A protein and the small-molecule ligand that binds it are described below.
Small molecule (SMILES): C[C@H](NC(=O)[C@H](Cc1ccc(O)cc1)NC(=O)[C@H](Cc1ccc(O)cc1)NC(=O)[C@@H](N)CC(N)=O)C(=O)N[C@@H](CO)C(=O)N[C@@H](CCC(=O)O)C(=O)N1CCC[C@H]1C(=O)O

Sequence of chain 1.G:
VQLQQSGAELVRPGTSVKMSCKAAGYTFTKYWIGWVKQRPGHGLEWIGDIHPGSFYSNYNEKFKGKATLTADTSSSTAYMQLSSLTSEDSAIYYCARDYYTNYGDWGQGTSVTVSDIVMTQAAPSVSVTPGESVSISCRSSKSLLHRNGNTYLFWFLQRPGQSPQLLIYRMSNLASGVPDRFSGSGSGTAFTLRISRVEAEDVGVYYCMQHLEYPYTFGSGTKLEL

Binding-site contacts:
Ligand atom CB contacts residue TRP33 of chain 1.G at 3.7 Å (hydrophobic).
Ligand atom CD1 contacts residue SER55 of chain 1.G at 3.7 Å.
Ligand atom C contacts residue TRP33 of chain 1.G at 3.5 Å (hydrophobic).
Ligand atom N contacts residue TRP33 of chain 1.G at 3.6 Å.
Ligand atom CD1 contacts residue HIS52 of chain 1.G at 3.4 Å.
Ligand atom CG contacts residue HIS234 of chain 1.G at 3.3 Å.
Ligand atom OXT contacts residue HIS169 of chain 1.G at 3.5 Å (h-bond).
Ligand atom CE1 contacts residue HIS52 of chain 1.G at 3.5 Å.
Ligand atom N contacts residue TYR239 of chain 1.G at 3.1 Å (h-bond).
Ligand atom CB contacts residue TYR175 of chain 1.G at 3.2 Å (hydrophobic).
Ligand atom C contacts residue SER55 of chain 1.G at 3.7 Å.
Ligand atom CA contacts residue TRP33 of chain 1.G at 3.5 Å (hydrophobic).
Ligand atom OE1 contacts residue GLU236 of chain 1.G at 3.4 Å.
Ligand atom CG contacts residue TYR239 of chain 1.G at 3.4 Å (hydrophobic).
Ligand atom O contacts residue SER55 of chain 1.G at 2.7 Å (h-bond).
Ligand atom O contacts residue TYR57 of chain 1.G at 3.3 Å.
Ligand atom CB contacts residue ASP50 of chain 1.G at 3.2 Å.
Ligand atom O contacts residue TRP33 of chain 1.G at 3.5 Å.
Ligand atom CA contacts residue TYR237 of chain 1.G at 3.6 Å (hydrophobic).
Ligand atom O contacts residue ASN59 of chain 1.G at 3.0 Å (h-bond).
Ligand atom CD contacts residue HIS234 of chain 1.G at 3.2 Å.
Ligand atom OG contacts residue TYR237 of chain 1.G at 3.1 Å (h-bond).
Ligand atom O contacts residue TRP33 of chain 1.G at 2.9 Å (h-bond).
Ligand atom CA contacts residue TYR239 of chain 1.G at 3.3 Å (hydrophobic).
Ligand atom N contacts residue TRP33 of chain 1.G at 3.4 Å.
Ligand atom CB contacts residue ASP99 of chain 1.G at 3.6 Å.
Ligand atom O contacts residue HIS234 of chain 1.G at 3.4 Å.
Ligand atom OG contacts residue ASP50 of chain 1.G at 2.5 Å (salt-bridge).
Ligand atom CE1 contacts residue TYR57 of chain 1.G at 3.6 Å (hydrophobic).
Ligand atom CG contacts residue THR102 of chain 1.G at 3.0 Å.
Ligand atom OE1 contacts residue TYR237 of chain 1.G at 2.9 Å (h-bond).
Ligand atom OG contacts residue TYR239 of chain 1.G at 2.8 Å (h-bond).
Ligand atom C contacts residue TYR239 of chain 1.G at 3.5 Å (hydrophobic).
Ligand atom C contacts residue TRP33 of chain 1.G at 3.5 Å (hydrophobic).
Ligand atom CD contacts residue TYR237 of chain 1.G at 3.5 Å (hydrophobic).
Ligand atom CB contacts residue SER55 of chain 1.G at 3.6 Å.
Ligand atom CD1 contacts residue TYR57 of chain 1.G at 3.4 Å (hydrophobic).
Ligand atom CG contacts residue TYR175 of chain 1.G at 3.3 Å (hydrophobic).
Ligand atom N contacts residue TYR237 of chain 1.G at 3.0 Å (h-bond).
Ligand atom CB contacts residue THR102 of chain 1.G at 3.5 Å.